Binding-site contacts:
Ligand atom C4 contacts residue ASN85 of chain 1.E at 4.2 Å.
Ligand atom O7 contacts residue ASN85 of chain 1.E at 3.4 Å (h-bond).
Ligand atom C7 contacts residue ASN85 of chain 1.E at 3.4 Å.
Ligand atom N2 contacts residue ASN85 of chain 1.E at 3.0 Å (h-bond).
Ligand atom C1 contacts residue ASN85 of chain 1.E at 1.4 Å.
Ligand atom C2 contacts residue ASN85 of chain 1.E at 2.5 Å.
Ligand atom C5 contacts residue ASN85 of chain 1.E at 3.7 Å.
Ligand atom O5 contacts residue ASN85 of chain 1.E at 2.3 Å (h-bond).
Ligand atom C3 contacts residue ASN85 of chain 1.E at 3.8 Å.

Sequence of chain 1.E:
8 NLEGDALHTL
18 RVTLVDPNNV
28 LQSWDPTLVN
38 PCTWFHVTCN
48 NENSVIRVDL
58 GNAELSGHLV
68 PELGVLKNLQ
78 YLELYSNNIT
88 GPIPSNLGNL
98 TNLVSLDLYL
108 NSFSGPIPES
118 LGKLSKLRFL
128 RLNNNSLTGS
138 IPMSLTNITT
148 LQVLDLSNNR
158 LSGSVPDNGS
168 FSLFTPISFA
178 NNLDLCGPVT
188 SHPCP

This small molecule binds to this protein.
Small molecule (SMILES): CC(=O)N[C@@H]1[C@@H](O)[C@H](O)[C@@H](CO)O[C@H]1O